Binding-site contacts:
Ligand atom C19 contacts residue PHE347 of chain 1.F at 3.7 Å (hydrophobic).
Ligand atom O17 contacts residue HIS183 of chain 1.F at 2.8 Å (h-bond).
Ligand atom C21 contacts residue PHE364 of chain 1.F at 3.7 Å (hydrophobic).
Ligand atom C18 contacts residue PRO239 of chain 1.F at 3.6 Å (hydrophobic).
Ligand atom O12 contacts residue HIS266 of chain 1.F at 3.0 Å (h-bond).
Ligand atom C19 contacts residue PHE336 of chain 1.F at 3.9 Å (hydrophobic).
Ligand atom C02 contacts residue PHE336 of chain 1.F at 3.5 Å (hydrophobic).
Ligand atom C22 contacts residue LEU323 of chain 1.F at 3.6 Å (hydrophobic).
Ligand atom C18 contacts residue SER226 of chain 1.F at 3.7 Å.
Ligand atom C13 contacts residue PHE359 of chain 1.F at 3.6 Å (hydrophobic).
Ligand atom O12 contacts residue GLU349 of chain 1.F at 3.0 Å (salt-bridge).
Ligand atom C18 contacts residue PHE359 of chain 1.F at 3.5 Å (hydrophobic).
Ligand atom O24 contacts residue GLN251 of chain 1.F at 3.6 Å.
Ligand atom O17 contacts residue HIS266 of chain 1.F at 4.0 Å.
Ligand atom C03 contacts residue PHE364 of chain 1.F at 3.8 Å (hydrophobic).
Ligand atom C04 contacts residue PHE364 of chain 1.F at 3.4 Å (hydrophobic).
Ligand atom C06 contacts residue PHE336 of chain 1.F at 3.5 Å (hydrophobic).
Ligand atom O17 contacts residue VAL185 of chain 1.F at 3.7 Å.
Ligand atom O23 contacts residue LEU289 of chain 1.F at 3.9 Å.
Ligand atom O12 contacts residue PHE336 of chain 1.F at 3.6 Å.
Ligand atom O17 contacts residue GLU349 of chain 1.F at 3.9 Å.
Ligand atom C10 contacts residue CO1 of chain 1.Q at 3.0 Å.
Ligand atom O17 contacts residue CO1 of chain 1.Q at 2.5 Å.
Ligand atom C04 contacts residue GLY360 of chain 1.F at 3.5 Å.
Ligand atom C22 contacts residue ASN363 of chain 1.F at 3.2 Å.
Ligand atom O17 contacts residue PHE359 of chain 1.F at 3.4 Å.
Ligand atom C20 contacts residue PHE347 of chain 1.F at 3.6 Å (hydrophobic).
Ligand atom C20 contacts residue GLN251 of chain 1.F at 3.5 Å.
Ligand atom C05 contacts residue PHE364 of chain 1.F at 3.5 Å (hydrophobic).
Ligand atom N07 contacts residue PHE364 of chain 1.F at 3.6 Å.
Ligand atom N14 contacts residue PHE359 of chain 1.F at 3.8 Å.
Ligand atom O12 contacts residue CO1 of chain 1.Q at 2.1 Å.
Ligand atom O24 contacts residue PHE364 of chain 1.F at 3.4 Å.
Ligand atom C03 contacts residue GLY360 of chain 1.F at 3.8 Å.
Ligand atom C13 contacts residue CO1 of chain 1.Q at 3.3 Å.
Ligand atom C21 contacts residue ASN363 of chain 1.F at 3.4 Å.
Ligand atom C22 contacts residue LEU367 of chain 1.F at 3.6 Å (hydrophobic).
Ligand atom C01 contacts residue PHE336 of chain 1.F at 3.2 Å (hydrophobic).
Ligand atom C10 contacts residue HIS266 of chain 1.F at 3.9 Å.
Ligand atom C11 contacts residue CO1 of chain 1.Q at 3.5 Å.

Sequence of chain 1.F:
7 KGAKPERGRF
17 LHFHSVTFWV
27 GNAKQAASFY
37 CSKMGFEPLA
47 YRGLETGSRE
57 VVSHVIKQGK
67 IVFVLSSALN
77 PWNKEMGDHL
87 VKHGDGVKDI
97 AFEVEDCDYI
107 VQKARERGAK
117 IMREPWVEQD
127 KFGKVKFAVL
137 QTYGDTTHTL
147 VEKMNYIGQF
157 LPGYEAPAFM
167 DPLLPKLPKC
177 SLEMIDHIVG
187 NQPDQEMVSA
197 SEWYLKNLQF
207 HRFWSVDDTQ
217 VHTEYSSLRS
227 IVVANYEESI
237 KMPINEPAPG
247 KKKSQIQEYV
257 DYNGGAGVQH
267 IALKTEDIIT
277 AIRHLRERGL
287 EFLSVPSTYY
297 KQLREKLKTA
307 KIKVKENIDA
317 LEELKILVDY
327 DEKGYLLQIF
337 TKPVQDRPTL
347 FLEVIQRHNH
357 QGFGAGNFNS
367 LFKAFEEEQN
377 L

This small molecule binds to this protein.
Small molecule (SMILES): CCN1c2ccc(C(=O)c3cnn(C)c3O)cc2N(CC)S1(=O)=O